Binding-site contacts:
Ligand atom OP1 contacts residue LYS44 of chain 1.L at 3.2 Å (salt-bridge).
Ligand atom OP2 contacts residue MG1 of chain 1.UF at 3.6 Å.
Ligand atom C2' contacts residue MG1 of chain 1.QD at 4.2 Å.
Ligand atom N7 contacts residue MG1 of chain 1.UF at 4.3 Å.
Ligand atom OP2 contacts residue MG1 of chain 1.OD at 4.0 Å.
Ligand atom O3' contacts residue MG1 of chain 1.OD at 4.4 Å.
Ligand atom C1' contacts residue MG1 of chain 1.QD at 4.2 Å.
Ligand atom P contacts residue MG1 of chain 1.OD at 3.7 Å.
Ligand atom OP1 contacts residue MG1 of chain 1.OD at 2.2 Å.
Ligand atom C4' contacts residue MG1 of chain 1.QD at 4.5 Å.
Ligand atom O3' contacts residue LYS44 of chain 1.L at 3.4 Å (salt-bridge).
Ligand atom P contacts residue LYS44 of chain 1.L at 3.9 Å.
Ligand atom C5' contacts residue LYS44 of chain 1.L at 4.3 Å.
Ligand atom OP1 contacts residue PRO45 of chain 1.L at 4.3 Å.
Ligand atom O4' contacts residue MG1 of chain 1.QD at 4.3 Å.
Ligand atom O2' contacts residue MG1 of chain 1.QD at 3.0 Å.

This small molecule binds to this protein.
Small molecule (SMILES): Nc1ccn([C@@H]2O[C@H](CO[P](=O)(O)O[C@H]3[C@@H](O)[C@H](n4ccc(N)nc4=O)O[C@@H]3CO[P](=O)(O)O[C@H]3[C@@H](O)[C@H](n4cnc5c(=O)nc(N)[nH]c54)O[C@@H]3CO[P](=O)(O)O[C@H]3[C@@H](O)[C@H](n4ccc(=O)[nH]c4=O)O[C@@H]3CO[P](=O)(O)O[C@H]3[C@@H](O)[C@H](n4cnc5c(N)ncnc54)O[C@@H]3COP(=O)=O)[C@@H](O[P](=O)(O)OC[C@H]3O[C@@H](n4ccc(N)nc4=O)[C@H](O)[C@@H]3O[P](=O)(O)OC[C@H]3O[C@@H](n4cnc5c(=O)nc(N)[nH]c54)[C@H](O)[C@@H]3O[P](=O)(O)OC[C@H]3O[C@@H](n4cnc5c(N)ncnc54)[C@H](O)[C@@H]3O)[C@H]2O)c(=O)n1

Sequence of chain 1.L:
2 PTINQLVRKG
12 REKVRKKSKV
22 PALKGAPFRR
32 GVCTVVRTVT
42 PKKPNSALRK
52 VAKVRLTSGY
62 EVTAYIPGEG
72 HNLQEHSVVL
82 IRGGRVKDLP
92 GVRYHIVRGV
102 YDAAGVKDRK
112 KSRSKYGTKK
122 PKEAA